Binding-site contacts:
Ligand atom C4 contacts residue ASN383 of chain 1.A at 4.2 Å.
Ligand atom C2 contacts residue ASN383 of chain 1.A at 2.4 Å.
Ligand atom O7 contacts residue ASN383 of chain 1.A at 2.9 Å (h-bond).
Ligand atom C1 contacts residue THR410 of chain 1.A at 4.3 Å.
Ligand atom C8 contacts residue HIS381 of chain 1.A at 3.2 Å.
Ligand atom N2 contacts residue ASN383 of chain 1.A at 2.9 Å (h-bond).
Ligand atom O5 contacts residue ASN383 of chain 1.A at 2.4 Å (h-bond).
Ligand atom C7 contacts residue ASN383 of chain 1.A at 3.2 Å.
Ligand atom C8 contacts residue ASN383 of chain 1.A at 4.0 Å.
Ligand atom O7 contacts residue GLY345 of chain 1.A at 4.3 Å.
Ligand atom C1 contacts residue ASN383 of chain 1.A at 1.4 Å.
Ligand atom C5 contacts residue ASN383 of chain 1.A at 3.7 Å.
Ligand atom C3 contacts residue ASN383 of chain 1.A at 3.8 Å.
Ligand atom C7 contacts residue HIS381 of chain 1.A at 4.5 Å.
Ligand atom C8 contacts residue THR382 of chain 1.A at 3.9 Å.
Ligand atom O7 contacts residue CYS344 of chain 1.A at 4.4 Å.

The protein below binds the small molecule below.
Small molecule (SMILES): CC(=O)N[C@H]1[C@H](O[C@H]2[C@H](O)[C@@H](NC(C)=O)CO[C@@H]2CO)O[C@H](CO)[C@@H](O)[C@@H]1O

Sequence of chain 1.A:
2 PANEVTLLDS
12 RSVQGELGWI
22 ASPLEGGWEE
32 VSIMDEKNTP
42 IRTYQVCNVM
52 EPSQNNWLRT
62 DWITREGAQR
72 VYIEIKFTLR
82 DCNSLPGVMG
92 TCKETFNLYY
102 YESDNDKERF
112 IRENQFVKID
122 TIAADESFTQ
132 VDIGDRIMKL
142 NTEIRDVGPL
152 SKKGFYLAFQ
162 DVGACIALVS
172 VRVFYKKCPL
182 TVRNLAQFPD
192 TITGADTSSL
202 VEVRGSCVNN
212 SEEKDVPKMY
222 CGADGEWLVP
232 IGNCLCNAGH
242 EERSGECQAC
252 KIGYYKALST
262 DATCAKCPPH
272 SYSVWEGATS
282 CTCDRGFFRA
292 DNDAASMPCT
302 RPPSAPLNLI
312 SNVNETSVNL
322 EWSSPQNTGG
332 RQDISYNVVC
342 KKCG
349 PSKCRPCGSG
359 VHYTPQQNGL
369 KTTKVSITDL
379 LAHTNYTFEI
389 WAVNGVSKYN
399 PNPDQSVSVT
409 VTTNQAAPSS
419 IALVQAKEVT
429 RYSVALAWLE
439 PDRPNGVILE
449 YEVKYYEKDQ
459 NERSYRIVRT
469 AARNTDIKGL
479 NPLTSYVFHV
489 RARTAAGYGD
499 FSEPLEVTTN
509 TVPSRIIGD